Binding-site contacts:
Ligand atom C2 contacts residue ASN67 of chain 1.B at 2.4 Å.
Ligand atom C1 contacts residue ASN67 of chain 1.B at 1.4 Å.
Ligand atom C5 contacts residue ASN67 of chain 1.B at 3.7 Å.
Ligand atom C7 contacts residue ASN67 of chain 1.B at 3.4 Å.
Ligand atom O5 contacts residue SER69 of chain 1.B at 2.7 Å (h-bond).
Ligand atom C1 contacts residue SER69 of chain 1.B at 3.2 Å.
Ligand atom C6 contacts residue SER69 of chain 1.B at 3.6 Å.
Ligand atom C4 contacts residue ASN67 of chain 1.B at 4.2 Å.
Ligand atom O7 contacts residue ASN67 of chain 1.B at 3.6 Å (h-bond).
Ligand atom C3 contacts residue ASN67 of chain 1.B at 3.8 Å.
Ligand atom O6 contacts residue SER69 of chain 1.B at 3.7 Å.
Ligand atom C8 contacts residue ASN67 of chain 1.B at 4.5 Å.
Ligand atom C5 contacts residue SER69 of chain 1.B at 3.3 Å.
Ligand atom O6 contacts residue GLU70 of chain 1.B at 4.3 Å.
Ligand atom O5 contacts residue ASN67 of chain 1.B at 2.4 Å (h-bond).
Ligand atom N2 contacts residue ASN67 of chain 1.B at 2.9 Å (h-bond).

Sequence of chain 1.B:
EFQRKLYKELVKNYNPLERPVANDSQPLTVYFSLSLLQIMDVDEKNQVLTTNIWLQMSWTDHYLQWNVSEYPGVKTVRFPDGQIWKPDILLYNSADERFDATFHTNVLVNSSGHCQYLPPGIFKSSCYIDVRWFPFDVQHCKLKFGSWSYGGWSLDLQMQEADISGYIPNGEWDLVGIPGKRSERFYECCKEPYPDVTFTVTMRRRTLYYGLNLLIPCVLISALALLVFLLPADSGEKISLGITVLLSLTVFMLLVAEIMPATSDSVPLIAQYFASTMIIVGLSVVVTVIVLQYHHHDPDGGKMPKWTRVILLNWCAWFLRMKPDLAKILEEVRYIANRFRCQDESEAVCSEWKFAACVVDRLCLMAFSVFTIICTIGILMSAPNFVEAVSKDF

The small molecule below binds the protein below.
Small molecule (SMILES): CC(=O)N[C@@H]1[C@@H](O)[C@H](O)[C@@H](CO)O[C@H]1O